Binding-site contacts:
Ligand atom O7 contacts residue ASN17 of chain 1.A at 3.5 Å (h-bond).
Ligand atom C7 contacts residue ASN17 of chain 1.A at 3.2 Å.
Ligand atom C3 contacts residue ASN17 of chain 1.A at 3.6 Å.
Ligand atom C6 contacts residue LYS9 of chain 1.A at 3.9 Å.
Ligand atom O5 contacts residue ASN17 of chain 1.A at 2.4 Å (h-bond).
Ligand atom O7 contacts residue THR34 of chain 1.A at 3.5 Å.
Ligand atom N2 contacts residue ASN17 of chain 1.A at 2.6 Å (h-bond).
Ligand atom O6 contacts residue ASN17 of chain 1.A at 3.9 Å.
Ligand atom C6 contacts residue LEU123 of chain 1.A at 4.0 Å (hydrophobic).
Ligand atom C5 contacts residue LEU123 of chain 1.A at 4.3 Å (hydrophobic).
Ligand atom C2 contacts residue ASN17 of chain 1.A at 2.4 Å.
Ligand atom O6 contacts residue LEU123 of chain 1.A at 3.6 Å.
Ligand atom C8 contacts residue GLY15 of chain 1.A at 3.0 Å.
Ligand atom O6 contacts residue LYS9 of chain 1.A at 3.0 Å (salt-bridge).
Ligand atom O5 contacts residue LEU123 of chain 1.A at 4.0 Å.
Ligand atom C4 contacts residue ASN17 of chain 1.A at 4.0 Å.
Ligand atom C1 contacts residue ASN17 of chain 1.A at 1.5 Å.
Ligand atom N2 contacts residue GLY15 of chain 1.A at 3.7 Å.
Ligand atom C7 contacts residue ALA36 of chain 1.A at 4.4 Å (hydrophobic).
Ligand atom C8 contacts residue ASN17 of chain 1.A at 4.2 Å.
Ligand atom C8 contacts residue ALA36 of chain 1.A at 2.9 Å (hydrophobic).
Ligand atom C8 contacts residue THR35 of chain 1.A at 4.4 Å.
Ligand atom C6 contacts residue ASN17 of chain 1.A at 4.4 Å.
Ligand atom C7 contacts residue GLY15 of chain 1.A at 3.8 Å.
Ligand atom C5 contacts residue ASN17 of chain 1.A at 3.7 Å.

Sequence of chain 1.A:
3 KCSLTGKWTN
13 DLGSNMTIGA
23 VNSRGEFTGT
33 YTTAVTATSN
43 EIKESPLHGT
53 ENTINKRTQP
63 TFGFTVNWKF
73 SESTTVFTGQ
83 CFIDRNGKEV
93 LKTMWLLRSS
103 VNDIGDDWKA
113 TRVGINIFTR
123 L

The protein below binds the small molecule below.
Small molecule (SMILES): CC(=O)N[C@@H]1[C@@H](O)[C@H](O)[C@@H](CO)O[C@H]1O